Binding-site contacts:
Ligand atom C2 contacts residue LYS16 of chain 1.B at 3.8 Å.
Ligand atom O2 contacts residue GLU112 of chain 1.B at 2.6 Å (salt-bridge).
Ligand atom C1 contacts residue LYS16 of chain 1.B at 3.8 Å.
Ligand atom O3 contacts residue GLU112 of chain 1.B at 3.7 Å.
Ligand atom C6 contacts residue ARG345 of chain 1.B at 3.8 Å.
Ligand atom O2 contacts residue ASP66 of chain 1.B at 2.7 Å (salt-bridge).
Ligand atom O4 contacts residue ARG67 of chain 1.B at 2.8 Å (salt-bridge).
Ligand atom C3 contacts residue TRP63 of chain 1.B at 3.6 Å (hydrophobic).
Ligand atom O3 contacts residue TRP63 of chain 1.B at 3.2 Å (h-bond).
Ligand atom O4 contacts residue TRP341 of chain 1.B at 3.8 Å.
Ligand atom O6 contacts residue GLU154 of chain 1.B at 2.7 Å (salt-bridge).
Ligand atom C6 contacts residue TRP341 of chain 1.B at 3.6 Å (hydrophobic).
Ligand atom C3 contacts residue ASP66 of chain 1.B at 3.5 Å.
Ligand atom C1 contacts residue TYR156 of chain 1.B at 3.4 Å (hydrophobic).
Ligand atom C1 contacts residue TRP231 of chain 1.B at 3.8 Å (hydrophobic).
Ligand atom C4 contacts residue TYR156 of chain 1.B at 3.9 Å (hydrophobic).
Ligand atom O5 contacts residue TYR156 of chain 1.B at 3.1 Å.
Ligand atom O3 contacts residue ASP66 of chain 1.B at 2.6 Å (salt-bridge).
Ligand atom C1 contacts residue ASP15 of chain 1.B at 3.5 Å.
Ligand atom C2 contacts residue GLU112 of chain 1.B at 3.5 Å.
Ligand atom O1 contacts residue ASN13 of chain 1.B at 3.5 Å (h-bond).
Ligand atom O1 contacts residue ASP15 of chain 1.B at 2.9 Å (salt-bridge).
Ligand atom O2 contacts residue MET331 of chain 1.B at 3.7 Å.
Ligand atom C2 contacts residue TRP231 of chain 1.B at 3.9 Å (hydrophobic).
Ligand atom O2 contacts residue LYS16 of chain 1.B at 2.7 Å (salt-bridge).
Ligand atom O3 contacts residue ALA64 of chain 1.B at 3.3 Å.
Ligand atom O1 contacts residue LYS16 of chain 1.B at 3.6 Å.
Ligand atom C6 contacts residue TYR156 of chain 1.B at 3.8 Å (hydrophobic).
Ligand atom O4 contacts residue ARG345 of chain 1.B at 3.6 Å.
Ligand atom O2 contacts residue TRP63 of chain 1.B at 3.4 Å (h-bond).
Ligand atom C2 contacts residue ASP66 of chain 1.B at 3.4 Å.
Ligand atom C6 contacts residue GLU154 of chain 1.B at 3.1 Å.
Ligand atom C4 contacts residue TRP341 of chain 1.B at 3.6 Å (hydrophobic).
Ligand atom O6 contacts residue PHE157 of chain 1.B at 3.8 Å.
Ligand atom O6 contacts residue PRO155 of chain 1.B at 3.3 Å.
Ligand atom C4 contacts residue ARG67 of chain 1.B at 3.9 Å.
Ligand atom O6 contacts residue TYR156 of chain 1.B at 3.0 Å (h-bond).
Ligand atom C6 contacts residue PRO155 of chain 1.B at 3.8 Å (hydrophobic).
Ligand atom O2 contacts residue ALA64 of chain 1.B at 3.2 Å.
Ligand atom O3 contacts residue ARG67 of chain 1.B at 2.9 Å (salt-bridge).

Sequence of chain 1.B:
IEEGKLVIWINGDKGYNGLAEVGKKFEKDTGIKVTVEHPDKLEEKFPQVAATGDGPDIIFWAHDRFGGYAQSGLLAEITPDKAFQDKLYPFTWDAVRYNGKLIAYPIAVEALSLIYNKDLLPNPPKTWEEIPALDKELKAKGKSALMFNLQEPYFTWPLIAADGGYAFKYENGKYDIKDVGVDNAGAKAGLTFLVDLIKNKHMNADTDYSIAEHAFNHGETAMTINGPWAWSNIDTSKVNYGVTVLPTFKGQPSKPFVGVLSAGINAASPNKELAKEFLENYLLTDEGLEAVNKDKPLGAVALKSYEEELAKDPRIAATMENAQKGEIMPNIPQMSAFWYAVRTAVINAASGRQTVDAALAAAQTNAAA

A protein and the small-molecule ligand that binds it are described below.
Small molecule (SMILES): OC[C@H]1O[C@H](O[C@H]2[C@H](O)[C@@H](O)[C@@H](O)O[C@@H]2CO)[C@H](O)[C@@H](O)[C@@H]1O